Sequence of chain 1.A:
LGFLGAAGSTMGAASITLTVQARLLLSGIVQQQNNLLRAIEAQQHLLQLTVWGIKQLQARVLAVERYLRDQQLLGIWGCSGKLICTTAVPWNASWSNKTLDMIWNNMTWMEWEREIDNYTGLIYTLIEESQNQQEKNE

The protein below binds the small molecule below.
Small molecule (SMILES): CC(=O)N[C@H]1[C@H](O[C@H]2[C@H](O)[C@@H](NC(C)=O)CO[C@@H]2CO)O[C@H](CO)[C@@H](O)[C@@H]1O

Sequence of chain 1.E:
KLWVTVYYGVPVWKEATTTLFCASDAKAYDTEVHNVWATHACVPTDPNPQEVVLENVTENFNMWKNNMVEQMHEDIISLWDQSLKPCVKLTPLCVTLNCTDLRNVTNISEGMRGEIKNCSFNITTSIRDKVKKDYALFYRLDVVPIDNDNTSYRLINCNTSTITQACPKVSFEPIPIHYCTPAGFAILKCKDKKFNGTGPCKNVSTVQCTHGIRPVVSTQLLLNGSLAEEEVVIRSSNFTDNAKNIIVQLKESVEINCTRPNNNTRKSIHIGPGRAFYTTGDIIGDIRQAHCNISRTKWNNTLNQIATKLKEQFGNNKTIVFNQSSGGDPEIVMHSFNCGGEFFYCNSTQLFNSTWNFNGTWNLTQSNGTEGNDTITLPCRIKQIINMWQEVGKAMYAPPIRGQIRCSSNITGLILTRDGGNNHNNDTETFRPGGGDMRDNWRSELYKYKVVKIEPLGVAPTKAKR

Binding-site contacts:
Ligand atom O7 contacts residue SER9 of chain 1.A at 2.8 Å (h-bond).
Ligand atom O5 contacts residue ASN56 of chain 1.E at 2.4 Å (h-bond).
Ligand atom C1 contacts residue ASN56 of chain 1.E at 1.4 Å.
Ligand atom C7 contacts residue ASN56 of chain 1.E at 3.5 Å.
Ligand atom O7 contacts residue ASN56 of chain 1.E at 3.2 Å (h-bond).
Ligand atom N2 contacts residue ASN56 of chain 1.E at 3.0 Å (h-bond).
Ligand atom N2 contacts residue GLU55 of chain 1.E at 3.7 Å.
Ligand atom C7 contacts residue GLU55 of chain 1.E at 3.8 Å.
Ligand atom C4 contacts residue ASN56 of chain 1.E at 4.2 Å.
Ligand atom C7 contacts residue GLY8 of chain 1.A at 4.3 Å.
Ligand atom C3 contacts residue ASN56 of chain 1.E at 3.8 Å.
Ligand atom O7 contacts residue GLY8 of chain 1.A at 3.2 Å.
Ligand atom C8 contacts residue SER9 of chain 1.A at 3.9 Å.
Ligand atom C5 contacts residue ASN56 of chain 1.E at 3.6 Å.
Ligand atom O7 contacts residue GLU55 of chain 1.E at 3.8 Å.
Ligand atom C2 contacts residue ASN56 of chain 1.E at 2.5 Å.
Ligand atom C7 contacts residue SER9 of chain 1.A at 3.9 Å.